Sequence of chain 2.I:
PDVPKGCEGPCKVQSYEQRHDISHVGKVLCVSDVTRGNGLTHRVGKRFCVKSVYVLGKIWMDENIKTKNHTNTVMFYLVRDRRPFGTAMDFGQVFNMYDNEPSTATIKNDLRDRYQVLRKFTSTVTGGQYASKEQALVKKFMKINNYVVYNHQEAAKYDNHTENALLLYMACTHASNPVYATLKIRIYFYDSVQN

Sequence of chain 2.K:
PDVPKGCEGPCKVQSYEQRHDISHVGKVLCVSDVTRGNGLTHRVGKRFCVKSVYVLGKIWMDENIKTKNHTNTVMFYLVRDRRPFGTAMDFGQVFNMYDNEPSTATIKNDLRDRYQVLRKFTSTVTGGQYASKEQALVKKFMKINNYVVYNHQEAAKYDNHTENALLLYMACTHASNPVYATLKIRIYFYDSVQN

Binding-site contacts:
Ligand atom C5' contacts residue ASP113 of chain 2.I at 3.5 Å.
Ligand atom O5' contacts residue ARG112 of chain 2.I at 3.2 Å.
Ligand atom C2' contacts residue TYR188 of chain 2.K at 3.1 Å (hydrophobic).
Ligand atom O3' contacts residue LEU118 of chain 2.I at 3.5 Å (h-bond).
Ligand atom C6 contacts residue CYS11 of chain 2.K at 3.5 Å (hydrophobic).
Ligand atom N6 contacts residue PHE141 of chain 2.K at 3.4 Å.
Ligand atom N4 contacts residue LYS51 of chain 2.K at 3.7 Å.
Ligand atom C6 contacts residue PHE141 of chain 2.K at 3.4 Å (hydrophobic).
Ligand atom P contacts residue ASP113 of chain 2.I at 3.6 Å.
Ligand atom OP1 contacts residue ARG119 of chain 2.I at 3.5 Å.
Ligand atom OP2 contacts residue LYS120 of chain 2.I at 3.0 Å (salt-bridge).
Ligand atom C8 contacts residue TYR54 of chain 2.K at 3.5 Å (hydrophobic).
Ligand atom OP1 contacts residue ARG82 of chain 2.I at 3.0 Å (salt-bridge).
Ligand atom C2 contacts residue PHE141 of chain 2.K at 3.4 Å (hydrophobic).
Ligand atom OP2 contacts residue TYR188 of chain 2.K at 2.8 Å (h-bond).
Ligand atom C2' contacts residue CYS11 of chain 2.K at 3.5 Å (hydrophobic).
Ligand atom C4 contacts residue PHE141 of chain 2.K at 3.5 Å (hydrophobic).
Ligand atom O4' contacts residue ARG80 of chain 2.I at 3.4 Å (salt-bridge).
Ligand atom O3' contacts residue ASP113 of chain 2.I at 3.4 Å (salt-bridge).
Ligand atom OP1 contacts residue ASP113 of chain 2.I at 2.7 Å (salt-bridge).
Ligand atom N7 contacts residue TYR54 of chain 2.K at 3.7 Å.
Ligand atom OP1 contacts residue VAL117 of chain 2.I at 3.6 Å.
Ligand atom OP2 contacts residue TYR54 of chain 2.K at 2.6 Å (h-bond).
Ligand atom O3' contacts residue VAL117 of chain 2.I at 3.7 Å.
Ligand atom OP1 contacts residue ARG112 of chain 2.I at 2.7 Å (salt-bridge).
Ligand atom P contacts residue ARG82 of chain 2.I at 3.6 Å.
Ligand atom OP1 contacts residue LYS120 of chain 2.I at 3.1 Å (salt-bridge).
Ligand atom N1 contacts residue PHE141 of chain 2.K at 3.3 Å.
Ligand atom O3' contacts residue TYR188 of chain 2.K at 2.9 Å (h-bond).
Ligand atom O3' contacts residue ARG82 of chain 2.I at 3.1 Å (salt-bridge).
Ligand atom OP2 contacts residue ARG186 of chain 2.K at 2.9 Å (salt-bridge).
Ligand atom N7 contacts residue PHE141 of chain 2.K at 3.6 Å.
Ligand atom C5' contacts residue LYS120 of chain 2.I at 3.7 Å.
Ligand atom C3' contacts residue TYR188 of chain 2.K at 3.1 Å (hydrophobic).
Ligand atom C5 contacts residue PHE141 of chain 2.K at 3.4 Å (hydrophobic).
Ligand atom N1 contacts residue CYS11 of chain 2.K at 3.6 Å.
Ligand atom N4 contacts residue SER52 of chain 2.K at 3.6 Å (h-bond).
Ligand atom O2 contacts residue TYR188 of chain 2.K at 3.1 Å.
Ligand atom P contacts residue TYR188 of chain 2.K at 3.4 Å.
Ligand atom N3 contacts residue PHE141 of chain 2.K at 3.6 Å.

This protein binds this small molecule.
Small molecule (SMILES): Nc1ccn([C@H]2C[C@H](O[P](=O)(O)OC[C@H]3O[C@@H](n4ccc(N)nc4=O)C[C@@H]3O[P](=O)(O)OC[C@H]3O[C@@H](n4cnc5c(N)ncnc54)C[C@@H]3O[P](=O)(O)OC[C@H]3O[C@@H](n4ccc(N)nc4=O)C[C@@H]3O)[C@@H](CO[P](=O)(O)O[C@H]3C[C@H](n4cnc5c(N)ncnc54)O[C@@H]3CO[P](=O)(O)O[C@H]3C[C@H](n4cnc5c(N)ncnc54)O[C@@H]3CO[P](=O)(O)O[C@H]3C[C@H](n4ccc(N)nc4=O)O[C@@H]3COP(=O)=O)O2)c(=O)n1